Sequence of chain 1.B:
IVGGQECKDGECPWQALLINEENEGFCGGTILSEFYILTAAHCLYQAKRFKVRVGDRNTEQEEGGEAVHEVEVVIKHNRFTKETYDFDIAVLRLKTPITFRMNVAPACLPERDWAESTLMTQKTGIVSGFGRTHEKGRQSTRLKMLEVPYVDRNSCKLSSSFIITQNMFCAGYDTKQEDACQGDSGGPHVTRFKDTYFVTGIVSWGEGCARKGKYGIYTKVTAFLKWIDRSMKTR

Binding-site contacts:
Ligand atom CL contacts residue TYR218 of chain 1.B at 3.5 Å.
Ligand atom N18 contacts residue GLY208 of chain 1.B at 3.5 Å (h-bond).
Ligand atom N18 contacts residue GLY206 of chain 1.B at 2.6 Å (h-bond).
Ligand atom C32 contacts residue GLY206 of chain 1.B at 3.4 Å.
Ligand atom C25 contacts residue HIS42 of chain 1.B at 3.4 Å.
Ligand atom C6 contacts residue THR84 of chain 1.B at 3.7 Å.
Ligand atom N30 contacts residue CYS209 of chain 1.B at 3.7 Å.
Ligand atom O42 contacts residue GLN182 of chain 1.B at 3.6 Å.
Ligand atom C23 contacts residue GLN182 of chain 1.B at 3.4 Å.
Ligand atom S17 contacts residue GLY206 of chain 1.B at 3.6 Å.
Ligand atom C26 contacts residue TYR85 of chain 1.B at 3.5 Å (hydrophobic).
Ligand atom C5 contacts residue GLU83 of chain 1.B at 3.5 Å.
Ligand atom C28 contacts residue GLN182 of chain 1.B at 3.3 Å.
Ligand atom C29 contacts residue GLN46 of chain 1.B at 3.3 Å.
Ligand atom F16 contacts residue PHE162 of chain 1.B at 3.1 Å.
Ligand atom S33 contacts residue TRP205 of chain 1.B at 3.5 Å.
Ligand atom C1 contacts residue TRP205 of chain 1.B at 3.6 Å (hydrophobic).
Ligand atom O41 contacts residue TRP205 of chain 1.B at 3.3 Å.
Ligand atom C1 contacts residue TYR85 of chain 1.B at 3.5 Å (hydrophobic).
Ligand atom N30 contacts residue GLY206 of chain 1.B at 3.6 Å (h-bond).
Ligand atom O13 contacts residue GLY206 of chain 1.B at 3.3 Å (h-bond).
Ligand atom C35 contacts residue ASP179 of chain 1.B at 3.6 Å.
Ligand atom O38 contacts residue GLY208 of chain 1.B at 3.5 Å (h-bond).
Ligand atom N30 contacts residue GLY208 of chain 1.B at 3.2 Å (h-bond).
Ligand atom C2 contacts residue TRP205 of chain 1.B at 3.5 Å (hydrophobic).
Ligand atom CL contacts residue GLY216 of chain 1.B at 3.5 Å.
Ligand atom C32 contacts residue TRP205 of chain 1.B at 3.6 Å (hydrophobic).
Ligand atom C19 contacts residue GLY206 of chain 1.B at 3.6 Å.
Ligand atom F16 contacts residue TRP205 of chain 1.B at 3.6 Å.
Ligand atom C36 contacts residue GLY208 of chain 1.B at 3.4 Å.
Ligand atom C34 contacts residue TRP205 of chain 1.B at 3.4 Å (hydrophobic).
Ligand atom O41 contacts residue GLY206 of chain 1.B at 3.1 Å (h-bond).
Ligand atom O38 contacts residue GLY206 of chain 1.B at 3.6 Å (h-bond).
Ligand atom C36 contacts residue ALA180 of chain 1.B at 3.5 Å (hydrophobic).
Ligand atom F15 contacts residue GLU207 of chain 1.B at 3.4 Å.
Ligand atom C35 contacts residue ALA180 of chain 1.B at 3.4 Å (hydrophobic).
Ligand atom C25 contacts residue TYR85 of chain 1.B at 3.4 Å (hydrophobic).
Ligand atom C36 contacts residue GLY206 of chain 1.B at 3.6 Å.
Ligand atom CL contacts residue ILE217 of chain 1.B at 3.6 Å.
Ligand atom S33 contacts residue VAL203 of chain 1.B at 3.6 Å.

This protein binds this small molecule.
Small molecule (SMILES): CN(C)[C@H]1CCN(C(=O)[C@H](CNC(=O)c2ccc(Cl)s2)NS(=O)(=O)c2cccc(N3CCCCC3=O)c2OC(F)F)C1